Binding-site contacts:
Ligand atom O2 contacts residue ARG52 of chain 15.A at 3.5 Å.
Ligand atom C3 contacts residue ARG52 of chain 15.A at 3.8 Å.
Ligand atom C4 contacts residue ARG52 of chain 15.A at 3.7 Å.
Ligand atom PT1 contacts residue HIS49 of chain 15.A at 2.0 Å.
Ligand atom C1 contacts residue CD1 of chain 15.S at 3.9 Å.
Ligand atom AS1 contacts residue HIS49 of chain 15.A at 4.3 Å.
Ligand atom AS1 contacts residue ARG52 of chain 15.A at 3.8 Å.
Ligand atom N1 contacts residue HIS49 of chain 15.A at 2.8 Å (h-bond).
Ligand atom C3 contacts residue HIS49 of chain 15.A at 4.2 Å.
Ligand atom N2 contacts residue GLU53 of chain 15.A at 3.0 Å (salt-bridge).
Ligand atom C2 contacts residue GLU45 of chain 15.A at 4.0 Å.
Ligand atom C1 contacts residue HIS49 of chain 15.A at 4.1 Å.
Ligand atom N1 contacts residue CD1 of chain 15.S at 3.9 Å.
Ligand atom C4 contacts residue GLU56 of chain 15.A at 4.4 Å.
Ligand atom C3 contacts residue GLU53 of chain 15.A at 3.4 Å.
Ligand atom N2 contacts residue HIS49 of chain 15.A at 3.0 Å (h-bond).
Ligand atom PT1 contacts residue CD1 of chain 15.S at 4.1 Å.
Ligand atom AS1 contacts residue CD1 of chain 15.S at 4.0 Å.
Ligand atom C4 contacts residue GLU53 of chain 15.A at 3.3 Å.
Ligand atom O1 contacts residue CD1 of chain 15.S at 3.9 Å.
Ligand atom O3 contacts residue ARG52 of chain 15.A at 2.3 Å (salt-bridge).
Ligand atom O3 contacts residue CD1 of chain 15.S at 3.3 Å.
Ligand atom N2 contacts residue ARG52 of chain 15.A at 3.8 Å.

Sequence of chain 15.A:
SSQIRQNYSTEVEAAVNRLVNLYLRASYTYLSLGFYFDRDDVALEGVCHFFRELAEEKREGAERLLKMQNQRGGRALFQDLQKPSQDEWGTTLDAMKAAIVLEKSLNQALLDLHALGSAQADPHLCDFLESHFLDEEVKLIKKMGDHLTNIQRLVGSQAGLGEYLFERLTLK

The small molecule below binds the protein below.
Small molecule (SMILES): CC1=N[Pt]2N=C(C)O[As]2(O)(O)O1